Sequence of chain 1.B:
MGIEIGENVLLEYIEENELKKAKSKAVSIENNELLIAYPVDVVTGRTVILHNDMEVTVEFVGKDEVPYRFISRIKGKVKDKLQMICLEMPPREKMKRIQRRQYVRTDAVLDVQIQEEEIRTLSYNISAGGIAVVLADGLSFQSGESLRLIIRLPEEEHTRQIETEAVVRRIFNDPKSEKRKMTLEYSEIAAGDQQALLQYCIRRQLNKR

This protein binds this small molecule.
Small molecule (SMILES): Nc1nc2c(ncn2[C@@H]2O[C@@H]3CO[P](=O)(O)O[C@H]4[C@@H](O)[C@H](n5cnc6c(=O)[nH]c(N)nc65)O[C@@H]4CO[P](=O)(O)O[C@H]3[C@H]2O)c(=O)[nH]1

Binding-site contacts:
Ligand atom N11 contacts residue ASN130 of chain 1.B at 2.7 Å (h-bond).
Ligand atom N31 contacts residue ILE136 of chain 1.B at 3.5 Å (h-bond).
Ligand atom C1' contacts residue ARG102 of chain 1.B at 3.5 Å.
Ligand atom O6 contacts residue C2E1 of chain 1.F at 2.8 Å (h-bond).
Ligand atom O4A contacts residue GLU190 of chain 1.B at 3.4 Å.
Ligand atom N71 contacts residue C2E1 of chain 1.F at 3.3 Å (h-bond).
Ligand atom C6 contacts residue C2E1 of chain 1.F at 3.0 Å.
Ligand atom O2P contacts residue ARG107 of chain 1.B at 3.0 Å (salt-bridge).
Ligand atom C41 contacts residue ARG107 of chain 1.B at 3.4 Å.
Ligand atom N21 contacts residue ILE136 of chain 1.B at 3.4 Å.
Ligand atom O21 contacts residue C2E1 of chain 1.F at 3.0 Å (h-bond).
Ligand atom N9 contacts residue C2E1 of chain 1.F at 3.5 Å (h-bond).
Ligand atom C2 contacts residue C2E1 of chain 1.F at 3.5 Å.
Ligand atom C81 contacts residue THR188 of chain 1.B at 3.4 Å.
Ligand atom N2 contacts residue C2E1 of chain 1.F at 3.1 Å (h-bond).
Ligand atom O1P contacts residue GLN104 of chain 1.B at 2.6 Å (h-bond).
Ligand atom C51 contacts residue ARG107 of chain 1.B at 3.4 Å.
Ligand atom O4' contacts residue ARG102 of chain 1.B at 3.0 Å.
Ligand atom O5' contacts residue ARG102 of chain 1.B at 3.4 Å (salt-bridge).
Ligand atom C5' contacts residue ARG102 of chain 1.B at 3.3 Å.
Ligand atom C21 contacts residue ASN130 of chain 1.B at 3.2 Å.
Ligand atom C5A contacts residue GLU190 of chain 1.B at 3.3 Å.
Ligand atom C51 contacts residue THR188 of chain 1.B at 3.5 Å.
Ligand atom N7 contacts residue ARG103 of chain 1.B at 3.2 Å (salt-bridge).
Ligand atom O2A contacts residue GLY135 of chain 1.B at 3.4 Å (h-bond).
Ligand atom O6 contacts residue ARG103 of chain 1.B at 3.1 Å (salt-bridge).
Ligand atom O2A contacts residue GLY134 of chain 1.B at 3.2 Å.
Ligand atom O2P contacts residue ARG103 of chain 1.B at 3.5 Å.
Ligand atom N7 contacts residue C2E1 of chain 1.F at 3.4 Å (h-bond).
Ligand atom N21 contacts residue GLY135 of chain 1.B at 3.5 Å (h-bond).
Ligand atom C8 contacts residue C2E1 of chain 1.F at 3.3 Å.
Ligand atom C21 contacts residue ARG107 of chain 1.B at 3.5 Å.
Ligand atom O1P contacts residue ARG103 of chain 1.B at 3.4 Å.
Ligand atom C61 contacts residue ARG107 of chain 1.B at 3.4 Å.
Ligand atom N21 contacts residue ASN130 of chain 1.B at 2.9 Å (h-bond).
Ligand atom C4A contacts residue GLU190 of chain 1.B at 3.1 Å.
Ligand atom N3 contacts residue ARG102 of chain 1.B at 3.4 Å (salt-bridge).
Ligand atom N71 contacts residue THR188 of chain 1.B at 3.0 Å.
Ligand atom C2' contacts residue C2E1 of chain 1.F at 3.4 Å.
Ligand atom N1 contacts residue C2E1 of chain 1.F at 3.0 Å (h-bond).